The small molecule below binds the protein below.
Small molecule (SMILES): CC(=O)N[C@@H]1[C@@H](O)[C@H](O)[C@@H](CO)O[C@H]1O

Sequence of chain 1.B:
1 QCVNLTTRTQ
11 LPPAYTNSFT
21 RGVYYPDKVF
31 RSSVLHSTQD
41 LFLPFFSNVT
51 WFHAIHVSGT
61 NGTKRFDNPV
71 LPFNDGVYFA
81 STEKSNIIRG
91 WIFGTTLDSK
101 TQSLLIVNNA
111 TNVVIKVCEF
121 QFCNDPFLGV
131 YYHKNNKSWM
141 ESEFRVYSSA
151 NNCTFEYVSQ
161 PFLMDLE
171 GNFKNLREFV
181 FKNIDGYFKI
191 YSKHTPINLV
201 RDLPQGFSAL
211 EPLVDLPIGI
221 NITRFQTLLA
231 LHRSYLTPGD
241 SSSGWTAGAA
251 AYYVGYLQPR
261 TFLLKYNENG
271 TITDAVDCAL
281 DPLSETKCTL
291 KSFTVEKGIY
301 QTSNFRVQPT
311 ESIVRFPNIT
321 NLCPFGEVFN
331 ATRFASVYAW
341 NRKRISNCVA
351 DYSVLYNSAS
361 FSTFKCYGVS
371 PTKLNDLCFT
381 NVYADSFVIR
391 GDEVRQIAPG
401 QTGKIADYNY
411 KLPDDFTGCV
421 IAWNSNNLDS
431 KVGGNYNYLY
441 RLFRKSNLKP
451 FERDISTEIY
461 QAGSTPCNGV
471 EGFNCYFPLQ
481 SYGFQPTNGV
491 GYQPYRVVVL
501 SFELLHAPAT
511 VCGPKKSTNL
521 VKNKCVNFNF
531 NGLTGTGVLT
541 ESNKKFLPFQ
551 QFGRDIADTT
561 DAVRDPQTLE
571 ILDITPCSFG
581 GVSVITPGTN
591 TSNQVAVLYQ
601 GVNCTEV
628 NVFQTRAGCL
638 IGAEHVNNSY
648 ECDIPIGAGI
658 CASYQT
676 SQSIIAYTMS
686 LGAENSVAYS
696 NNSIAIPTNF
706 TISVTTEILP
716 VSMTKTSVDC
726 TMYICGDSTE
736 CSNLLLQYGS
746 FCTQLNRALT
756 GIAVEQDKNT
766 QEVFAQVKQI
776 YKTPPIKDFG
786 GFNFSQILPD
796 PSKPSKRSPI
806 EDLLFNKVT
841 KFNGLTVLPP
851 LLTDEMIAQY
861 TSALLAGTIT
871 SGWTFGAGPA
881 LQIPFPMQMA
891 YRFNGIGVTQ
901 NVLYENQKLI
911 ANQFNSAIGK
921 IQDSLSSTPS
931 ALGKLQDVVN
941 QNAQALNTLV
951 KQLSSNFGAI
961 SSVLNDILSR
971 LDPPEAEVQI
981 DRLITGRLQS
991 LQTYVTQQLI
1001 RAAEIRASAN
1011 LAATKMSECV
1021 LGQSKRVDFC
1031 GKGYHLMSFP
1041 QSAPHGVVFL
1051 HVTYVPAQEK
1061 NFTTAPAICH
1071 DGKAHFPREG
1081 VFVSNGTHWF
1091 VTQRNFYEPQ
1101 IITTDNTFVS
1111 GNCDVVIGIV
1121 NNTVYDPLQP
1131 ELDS

Binding-site contacts:
Ligand atom C7 contacts residue ASN1061 of chain 1.B at 3.5 Å.
Ligand atom C7 contacts residue GLU1059 of chain 1.B at 4.2 Å.
Ligand atom C3 contacts residue ASN1061 of chain 1.B at 3.8 Å.
Ligand atom C5 contacts residue ASN1061 of chain 1.B at 3.7 Å.
Ligand atom N2 contacts residue ASN1061 of chain 1.B at 2.9 Å (h-bond).
Ligand atom C6 contacts residue ALA693 of chain 1.B at 3.8 Å (hydrophobic).
Ligand atom C8 contacts residue GLU1059 of chain 1.B at 3.3 Å.
Ligand atom C5 contacts residue ALA693 of chain 1.B at 3.6 Å (hydrophobic).
Ligand atom N2 contacts residue GLU1059 of chain 1.B at 3.9 Å.
Ligand atom C4 contacts residue ASN1061 of chain 1.B at 4.2 Å.
Ligand atom C8 contacts residue LYS1060 of chain 1.B at 3.8 Å.
Ligand atom O5 contacts residue ASN1061 of chain 1.B at 2.4 Å (h-bond).
Ligand atom C8 contacts residue ASN1061 of chain 1.B at 4.0 Å.
Ligand atom C1 contacts residue ASN1061 of chain 1.B at 1.4 Å.
Ligand atom O5 contacts residue ALA693 of chain 1.B at 4.2 Å.
Ligand atom O6 contacts residue ALA693 of chain 1.B at 3.3 Å.
Ligand atom O7 contacts residue ASN1061 of chain 1.B at 3.7 Å.
Ligand atom C2 contacts residue ASN1061 of chain 1.B at 2.5 Å.